Sequence of chain 1.A:
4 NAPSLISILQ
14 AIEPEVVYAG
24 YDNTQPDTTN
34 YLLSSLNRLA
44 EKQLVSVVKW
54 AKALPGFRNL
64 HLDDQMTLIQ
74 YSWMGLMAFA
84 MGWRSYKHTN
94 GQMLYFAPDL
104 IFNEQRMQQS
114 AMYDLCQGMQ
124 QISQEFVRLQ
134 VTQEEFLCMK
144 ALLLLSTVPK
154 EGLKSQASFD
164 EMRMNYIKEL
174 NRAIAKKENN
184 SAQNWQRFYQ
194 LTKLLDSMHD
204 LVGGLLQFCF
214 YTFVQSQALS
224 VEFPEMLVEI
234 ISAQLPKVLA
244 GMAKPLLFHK

A protein and the small-molecule ligand that binds it are described below.
Small molecule (SMILES): CC(=O)[C@H]1CC[C@H]2[C@@H]3CCC4=CC(=O)CC[C@]4(C)[C@H]3CC[C@]12C

Binding-site contacts:
Ligand atom C12 contacts residue ASN40 of chain 1.A at 3.3 Å.
Ligand atom C6 contacts residue ALA81 of chain 1.A at 3.9 Å (hydrophobic).
Ligand atom O3 contacts residue PHE99 of chain 1.A at 3.8 Å.
Ligand atom C4 contacts residue MET80 of chain 1.A at 3.5 Å (hydrophobic).
Ligand atom C2 contacts residue LEU42 of chain 1.A at 3.7 Å (hydrophobic).
Ligand atom C16 contacts residue MET115 of chain 1.A at 3.7 Å (hydrophobic).
Ligand atom C8 contacts residue MET77 of chain 1.A at 3.6 Å (hydrophobic).
Ligand atom C21 contacts residue ASN40 of chain 1.A at 2.9 Å.
Ligand atom O3 contacts residue MET84 of chain 1.A at 3.8 Å.
Ligand atom C19 contacts residue MET80 of chain 1.A at 3.8 Å (hydrophobic).
Ligand atom O20 contacts residue CYS212 of chain 1.A at 3.4 Å.
Ligand atom C19 contacts residue MET77 of chain 1.A at 3.1 Å (hydrophobic).
Ligand atom C4 contacts residue MET84 of chain 1.A at 4.0 Å (hydrophobic).
Ligand atom C11 contacts residue LEU39 of chain 1.A at 3.7 Å (hydrophobic).
Ligand atom C18 contacts residue ASN40 of chain 1.A at 3.7 Å.
Ligand atom C3 contacts residue ARG87 of chain 1.A at 4.0 Å.
Ligand atom C16 contacts residue PHE211 of chain 1.A at 3.5 Å (hydrophobic).
Ligand atom C6 contacts residue MET77 of chain 1.A at 3.1 Å (hydrophobic).
Ligand atom C15 contacts residue MET115 of chain 1.A at 3.6 Å (hydrophobic).
Ligand atom C21 contacts residue THR215 of chain 1.A at 4.0 Å.
Ligand atom C4 contacts residue PHE99 of chain 1.A at 4.0 Å (hydrophobic).
Ligand atom O3 contacts residue ARG87 of chain 1.A at 2.8 Å (salt-bridge).
Ligand atom O3 contacts residue GLN46 of chain 1.A at 3.0 Å (h-bond).
Ligand atom C3 contacts residue GLN46 of chain 1.A at 3.4 Å.
Ligand atom C7 contacts residue MET77 of chain 1.A at 3.4 Å (hydrophobic).
Ligand atom C21 contacts residue LEU36 of chain 1.A at 3.9 Å (hydrophobic).
Ligand atom C1 contacts residue ALA43 of chain 1.A at 3.8 Å (hydrophobic).
Ligand atom C2 contacts residue PHE99 of chain 1.A at 4.0 Å (hydrophobic).
Ligand atom C12 contacts residue LEU39 of chain 1.A at 3.4 Å (hydrophobic).
Ligand atom C10 contacts residue MET77 of chain 1.A at 4.0 Å (hydrophobic).
Ligand atom C2 contacts residue GLN46 of chain 1.A at 3.6 Å.
Ligand atom O20 contacts residue PHE211 of chain 1.A at 3.9 Å.
Ligand atom C11 contacts residue ALA43 of chain 1.A at 3.8 Å (hydrophobic).
Ligand atom O3 contacts residue MET80 of chain 1.A at 3.8 Å.
Ligand atom C5 contacts residue MET77 of chain 1.A at 4.0 Å (hydrophobic).
Ligand atom C20 contacts residue PHE211 of chain 1.A at 3.9 Å (hydrophobic).
Ligand atom C20 contacts residue THR215 of chain 1.A at 3.8 Å.
Ligand atom O20 contacts residue THR215 of chain 1.A at 3.0 Å (h-bond).
Ligand atom C20 contacts residue ASN40 of chain 1.A at 3.8 Å.
Ligand atom C3 contacts residue PHE99 of chain 1.A at 3.8 Å (hydrophobic).